This protein binds this small molecule.
Small molecule (SMILES): O=C(O)c1ccc(C(=O)OCCO)cc1

Sequence of chain 1.B:
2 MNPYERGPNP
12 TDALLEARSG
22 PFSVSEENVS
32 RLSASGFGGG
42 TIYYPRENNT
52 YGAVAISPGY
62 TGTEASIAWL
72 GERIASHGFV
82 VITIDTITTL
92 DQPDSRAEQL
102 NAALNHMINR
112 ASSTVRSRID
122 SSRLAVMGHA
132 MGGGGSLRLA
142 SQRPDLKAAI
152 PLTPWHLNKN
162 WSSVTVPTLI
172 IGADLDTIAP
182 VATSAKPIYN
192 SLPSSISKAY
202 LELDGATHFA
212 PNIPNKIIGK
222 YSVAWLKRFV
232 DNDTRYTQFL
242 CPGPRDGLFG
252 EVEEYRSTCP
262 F

Binding-site contacts:
Ligand atom C6 contacts residue MET132 of chain 1.B at 3.7 Å (hydrophobic).
Ligand atom O3 contacts residue TRP156 of chain 1.B at 3.6 Å.
Ligand atom C5 contacts residue ILE179 of chain 1.B at 4.3 Å (hydrophobic).
Ligand atom C8 contacts residue TRP156 of chain 1.B at 3.5 Å (hydrophobic).
Ligand atom C8 contacts residue ILE179 of chain 1.B at 3.7 Å (hydrophobic).
Ligand atom C5 contacts residue EDO1 of chain 1.E at 3.9 Å.
Ligand atom C10 contacts residue ILE179 of chain 1.B at 3.6 Å (hydrophobic).
Ligand atom O4 contacts residue MET132 of chain 1.B at 4.2 Å.
Ligand atom O4 contacts residue ILE179 of chain 1.B at 4.0 Å.
Ligand atom C4 contacts residue TRP156 of chain 1.B at 4.3 Å (hydrophobic).
Ligand atom C5 contacts residue MET132 of chain 1.B at 4.2 Å (hydrophobic).
Ligand atom O5 contacts residue MET132 of chain 1.B at 3.8 Å.
Ligand atom C8 contacts residue MET132 of chain 1.B at 4.2 Å (hydrophobic).
Ligand atom C4 contacts residue ILE179 of chain 1.B at 4.3 Å (hydrophobic).
Ligand atom C9 contacts residue TRP156 of chain 1.B at 3.4 Å (hydrophobic).
Ligand atom C7 contacts residue MET132 of chain 1.B at 3.7 Å (hydrophobic).
Ligand atom C3 contacts residue TRP156 of chain 1.B at 4.3 Å (hydrophobic).
Ligand atom C7 contacts residue ILE179 of chain 1.B at 3.4 Å (hydrophobic).
Ligand atom O2 contacts residue EDO1 of chain 1.E at 3.7 Å.
Ligand atom C10 contacts residue HIS209 of chain 1.B at 3.7 Å.
Ligand atom C10 contacts residue TYR61 of chain 1.B at 4.2 Å (hydrophobic).
Ligand atom O5 contacts residue ALA131 of chain 1.B at 3.5 Å.
Ligand atom O5 contacts residue HIS209 of chain 1.B at 3.0 Å (h-bond).
Ligand atom O5 contacts residue TRP156 of chain 1.B at 4.4 Å.
Ligand atom O4 contacts residue HIS209 of chain 1.B at 4.1 Å.
Ligand atom O3 contacts residue EDO1 of chain 1.E at 4.2 Å.
Ligand atom O5 contacts residue ILE179 of chain 1.B at 4.0 Å.
Ligand atom O3 contacts residue SO41 of chain 1.G at 3.7 Å.
Ligand atom C4 contacts residue EDO1 of chain 1.E at 3.9 Å.
Ligand atom C2 contacts residue EDO1 of chain 1.E at 4.1 Å.
Ligand atom C3 contacts residue EDO1 of chain 1.E at 3.8 Å.
Ligand atom O4 contacts residue TYR61 of chain 1.B at 3.5 Å.
Ligand atom C10 contacts residue MET132 of chain 1.B at 4.0 Å (hydrophobic).
Ligand atom C6 contacts residue ILE179 of chain 1.B at 3.8 Å (hydrophobic).
Ligand atom C9 contacts residue ILE179 of chain 1.B at 3.9 Å (hydrophobic).